A small-molecule ligand and the protein it binds are described below.
Small molecule (SMILES): CO[P](=O)(O)O[C@H]1[C@@H](O)[C@H](n2ccc(=O)[nH]c2=O)O[C@@H]1COP(=O)(O)O

Binding-site contacts:
Ligand atom P contacts residue ILE23 of chain 58.A at 4.4 Å.
Ligand atom O2 contacts residue ASN16 of chain 58.A at 2.5 Å (h-bond).
Ligand atom C4 contacts residue SER17 of chain 58.A at 4.1 Å.
Ligand atom N3 contacts residue SER17 of chain 58.A at 4.3 Å.
Ligand atom N1 contacts residue ARG125 of chain 32.A at 3.7 Å.
Ligand atom N3 contacts residue ASN16 of chain 58.A at 2.9 Å (h-bond).
Ligand atom OP1 contacts residue ILE23 of chain 58.A at 3.9 Å.
Ligand atom O5' contacts residue ARG125 of chain 32.A at 3.0 Å (salt-bridge).
Ligand atom OP1 contacts residue ARG131 of chain 32.A at 3.4 Å (salt-bridge).
Ligand atom OP2 contacts residue SER77 of chain 32.A at 4.1 Å.
Ligand atom OP2 contacts residue ARG131 of chain 32.A at 3.7 Å.
Ligand atom C4 contacts residue ASN16 of chain 58.A at 4.1 Å.
Ligand atom O4 contacts residue SER17 of chain 58.A at 3.2 Å.
Ligand atom O4 contacts residue THR21 of chain 58.A at 3.9 Å.
Ligand atom C5 contacts residue THR21 of chain 58.A at 4.3 Å.
Ligand atom P contacts residue ARG125 of chain 32.A at 3.7 Å.
Ligand atom C3' contacts residue ARG125 of chain 32.A at 3.3 Å.
Ligand atom N1 contacts residue ASN16 of chain 58.A at 4.4 Å.
Ligand atom OP1 contacts residue ARG125 of chain 32.A at 2.9 Å (salt-bridge).
Ligand atom C4' contacts residue ARG125 of chain 32.A at 4.4 Å.
Ligand atom OP2 contacts residue ILE23 of chain 58.A at 4.5 Å.
Ligand atom C5' contacts residue MET76 of chain 32.A at 4.3 Å (hydrophobic).
Ligand atom C5' contacts residue ARG125 of chain 32.A at 4.1 Å.
Ligand atom C2' contacts residue ARG125 of chain 32.A at 3.6 Å.
Ligand atom C4 contacts residue ARG125 of chain 32.A at 3.5 Å.
Ligand atom C5' contacts residue SER77 of chain 32.A at 4.4 Å.
Ligand atom C6 contacts residue ARG125 of chain 32.A at 3.5 Å.
Ligand atom C2 contacts residue ASN16 of chain 58.A at 3.0 Å.
Ligand atom C2 contacts residue ARG125 of chain 32.A at 3.8 Å.
Ligand atom C5 contacts residue ARG125 of chain 32.A at 3.5 Å.
Ligand atom O5' contacts residue ARG131 of chain 32.A at 2.6 Å (salt-bridge).
Ligand atom N3 contacts residue ARG125 of chain 32.A at 3.6 Å (salt-bridge).
Ligand atom C5' contacts residue ARG131 of chain 32.A at 3.2 Å.
Ligand atom C1' contacts residue ARG125 of chain 32.A at 4.2 Å.
Ligand atom O2 contacts residue ARG125 of chain 32.A at 3.9 Å.
Ligand atom O3' contacts residue ARG125 of chain 32.A at 4.0 Å.
Ligand atom O4 contacts residue ARG125 of chain 32.A at 3.8 Å.
Ligand atom P contacts residue ARG131 of chain 32.A at 3.5 Å.
Ligand atom OP3 contacts residue ILE23 of chain 58.A at 4.2 Å.
Ligand atom OP3 contacts residue ARG125 of chain 32.A at 2.8 Å.

Sequence of chain 58.A:
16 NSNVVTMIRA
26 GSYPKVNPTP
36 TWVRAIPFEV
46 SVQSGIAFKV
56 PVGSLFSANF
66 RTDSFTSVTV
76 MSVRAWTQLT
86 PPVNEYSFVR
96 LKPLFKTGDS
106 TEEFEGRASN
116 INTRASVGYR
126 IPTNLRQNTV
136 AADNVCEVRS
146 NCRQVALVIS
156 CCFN

Sequence of chain 32.A:
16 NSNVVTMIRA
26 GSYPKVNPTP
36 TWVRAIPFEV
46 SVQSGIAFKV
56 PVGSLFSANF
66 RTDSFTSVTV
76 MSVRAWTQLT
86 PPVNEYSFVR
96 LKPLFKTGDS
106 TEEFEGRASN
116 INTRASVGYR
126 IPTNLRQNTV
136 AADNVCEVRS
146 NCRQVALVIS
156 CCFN